Binding-site contacts:
Ligand atom O5 contacts residue ASN1134 of chain 1.A at 2.4 Å (h-bond).
Ligand atom C2 contacts residue ASN1134 of chain 1.A at 2.4 Å.
Ligand atom C4 contacts residue ASN1134 of chain 1.A at 4.2 Å.
Ligand atom C1 contacts residue ASN1134 of chain 1.A at 1.4 Å.
Ligand atom C3 contacts residue ASN1134 of chain 1.A at 3.8 Å.
Ligand atom N2 contacts residue ASN1134 of chain 1.A at 2.9 Å (h-bond).
Ligand atom O7 contacts residue ASN1134 of chain 1.A at 3.5 Å (h-bond).
Ligand atom C7 contacts residue ASN1134 of chain 1.A at 3.4 Å.
Ligand atom C5 contacts residue ASN1134 of chain 1.A at 3.7 Å.

The small molecule below binds the protein below.
Small molecule (SMILES): CC(=O)N[C@H]1[C@H](O[C@H]2[C@H](O)[C@@H](NC(C)=O)CO[C@@H]2CO)O[C@H](CO)[C@@H](O)[C@@H]1O

Sequence of chain 1.A:
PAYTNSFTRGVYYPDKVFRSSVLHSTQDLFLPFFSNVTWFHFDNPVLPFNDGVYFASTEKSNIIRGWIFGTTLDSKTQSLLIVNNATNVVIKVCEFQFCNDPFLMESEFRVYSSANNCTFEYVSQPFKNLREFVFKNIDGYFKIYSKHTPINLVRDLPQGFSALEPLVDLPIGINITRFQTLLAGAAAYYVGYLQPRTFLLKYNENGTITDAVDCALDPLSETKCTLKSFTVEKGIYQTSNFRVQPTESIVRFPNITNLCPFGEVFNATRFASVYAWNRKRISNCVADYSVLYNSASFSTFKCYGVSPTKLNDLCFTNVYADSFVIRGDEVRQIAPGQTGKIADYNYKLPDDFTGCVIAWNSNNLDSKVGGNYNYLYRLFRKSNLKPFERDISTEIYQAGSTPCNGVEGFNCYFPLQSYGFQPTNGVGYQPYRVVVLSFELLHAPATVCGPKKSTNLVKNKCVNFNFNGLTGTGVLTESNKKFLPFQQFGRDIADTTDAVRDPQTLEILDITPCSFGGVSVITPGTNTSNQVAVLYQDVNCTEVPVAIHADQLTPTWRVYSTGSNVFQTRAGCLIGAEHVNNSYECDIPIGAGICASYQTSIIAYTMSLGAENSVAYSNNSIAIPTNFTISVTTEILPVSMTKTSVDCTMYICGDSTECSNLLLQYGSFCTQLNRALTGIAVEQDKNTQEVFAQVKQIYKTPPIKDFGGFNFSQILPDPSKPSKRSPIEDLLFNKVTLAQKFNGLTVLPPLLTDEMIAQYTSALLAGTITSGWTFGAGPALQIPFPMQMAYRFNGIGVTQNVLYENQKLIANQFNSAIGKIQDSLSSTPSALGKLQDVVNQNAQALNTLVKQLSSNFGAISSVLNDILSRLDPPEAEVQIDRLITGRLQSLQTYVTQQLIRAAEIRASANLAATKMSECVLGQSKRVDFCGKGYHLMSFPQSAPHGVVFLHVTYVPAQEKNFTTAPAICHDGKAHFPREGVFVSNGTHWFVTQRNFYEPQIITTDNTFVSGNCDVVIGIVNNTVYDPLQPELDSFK